Sequence of chain 1.A:
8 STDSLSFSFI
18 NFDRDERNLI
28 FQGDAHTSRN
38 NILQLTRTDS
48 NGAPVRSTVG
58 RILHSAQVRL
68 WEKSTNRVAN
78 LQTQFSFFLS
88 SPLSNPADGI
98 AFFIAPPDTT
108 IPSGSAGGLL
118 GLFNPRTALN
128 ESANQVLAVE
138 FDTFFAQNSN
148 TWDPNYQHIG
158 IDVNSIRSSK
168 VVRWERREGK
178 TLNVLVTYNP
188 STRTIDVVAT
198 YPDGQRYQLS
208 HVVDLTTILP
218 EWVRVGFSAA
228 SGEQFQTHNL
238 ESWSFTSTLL

Binding-site contacts:
Ligand atom O3 contacts residue GLN231 of chain 1.A at 3.5 Å (h-bond).
Ligand atom O4 contacts residue ASN145 of chain 1.A at 3.4 Å (h-bond).
Ligand atom O6 contacts residue ASN92 of chain 1.A at 3.0 Å (h-bond).
Ligand atom O3 contacts residue SER146 of chain 1.A at 3.5 Å.
Ligand atom O4 contacts residue ASN147 of chain 1.A at 2.9 Å (h-bond).
Ligand atom O3 contacts residue GLY115 of chain 1.A at 2.8 Å (h-bond).
Ligand atom O3 contacts residue ASN92 of chain 1.A at 3.3 Å.
Ligand atom O5 contacts residue ASN92 of chain 1.A at 3.3 Å (h-bond).
Ligand atom O4 contacts residue ASP95 of chain 1.A at 2.6 Å (salt-bridge).
Ligand atom C1 contacts residue ASN1 of chain 1.E at 1.5 Å.
Ligand atom O7 contacts residue GLY229 of chain 1.A at 3.3 Å.
Ligand atom C7 contacts residue SER54 of chain 1.A at 3.5 Å.
Ligand atom O3 contacts residue PHE141 of chain 1.A at 3.5 Å.
Ligand atom C4 contacts residue ASP95 of chain 1.A at 3.5 Å.
Ligand atom O6 contacts residue GLY229 of chain 1.A at 3.1 Å (h-bond).
Ligand atom C7 contacts residue ASN1 of chain 1.E at 3.4 Å.
Ligand atom C8 contacts residue ARG53 of chain 1.A at 3.3 Å.
Ligand atom O2 contacts residue SER146 of chain 1.A at 2.7 Å (h-bond).
Ligand atom C6 contacts residue GLN231 of chain 1.A at 3.5 Å.
Ligand atom C6 contacts residue LEU116 of chain 1.A at 3.5 Å (hydrophobic).
Ligand atom C8 contacts residue GLU230 of chain 1.A at 3.3 Å.
Ligand atom N2 contacts residue ASN1 of chain 1.E at 3.0 Å (h-bond).
Ligand atom O4 contacts residue PHE141 of chain 1.A at 3.2 Å.
Ligand atom O4 contacts residue GLY111 of chain 1.A at 2.7 Å (h-bond).
Ligand atom O5 contacts residue ASN1 of chain 1.E at 2.4 Å (h-bond).
Ligand atom O2 contacts residue ASN145 of chain 1.A at 2.7 Å (h-bond).
Ligand atom O4 contacts residue GLY115 of chain 1.A at 3.5 Å (h-bond).
Ligand atom O6 contacts residue ASN145 of chain 1.A at 3.0 Å (h-bond).
Ligand atom O4 contacts residue GLN231 of chain 1.A at 2.6 Å (h-bond).
Ligand atom O6 contacts residue ASP95 of chain 1.A at 2.8 Å (salt-bridge).
Ligand atom O6 contacts residue SER91 of chain 1.A at 3.5 Å (h-bond).
Ligand atom O6 contacts residue GLU230 of chain 1.A at 3.1 Å (salt-bridge).
Ligand atom C2 contacts residue ASN1 of chain 1.E at 2.4 Å.
Ligand atom C4 contacts residue GLY111 of chain 1.A at 3.4 Å.
Ligand atom O7 contacts residue ASN1 of chain 1.E at 3.4 Å (h-bond).
Ligand atom O2 contacts residue ALA143 of chain 1.A at 3.5 Å.
Ligand atom O6 contacts residue GLN231 of chain 1.A at 3.0 Å (h-bond).
Ligand atom O7 contacts residue SER54 of chain 1.A at 2.8 Å (h-bond).
Ligand atom C2 contacts residue ASN145 of chain 1.A at 3.5 Å.
Ligand atom O5 contacts residue GLU230 of chain 1.A at 3.0 Å (salt-bridge).

A protein and the small-molecule ligand that binds it are described below.
Small molecule (SMILES): CC(=O)N[C@H]1[C@H](O[C@H]2[C@H](O)[C@@H](NC(C)=O)CO[C@@H]2CO)O[C@H](CO)[C@@H](O[C@@H]2O[C@H](CO[C@H]3O[C@H](CO)[C@@H](O)[C@H](O)[C@@H]3O[C@@H]3O[C@H](CO)[C@@H](O)[C@H](O)[C@H]3NC(C)=O)[C@@H](O)[C@H](O[C@H]3O[C@H](CO)[C@@H](O)[C@H](O)[C@@H]3O[C@@H]3O[C@H](CO)[C@@H](O)[C@H](O)[C@H]3NC(C)=O)[C@@H]2O)[C@@H]1O